Binding-site contacts:
Ligand atom C02 contacts residue HEM1 of chain 1.C at 3.7 Å.
Ligand atom C03 contacts residue HEM1 of chain 1.C at 3.2 Å.
Ligand atom C03 contacts residue PRO269 of chain 1.A at 4.0 Å (hydrophobic).
Ligand atom C17 contacts residue ARG185 of chain 1.A at 3.6 Å.
Ligand atom C13 contacts residue GLN182 of chain 1.A at 3.8 Å.
Ligand atom C08 contacts residue HEM1 of chain 1.C at 3.8 Å.
Ligand atom C06 contacts residue PRO269 of chain 1.A at 4.0 Å (hydrophobic).
Ligand atom C07 contacts residue HEM1 of chain 1.C at 3.5 Å.
Ligand atom N11 contacts residue TYR292 of chain 1.A at 3.5 Å (h-bond).
Ligand atom C06 contacts residue GLU296 of chain 1.A at 3.4 Å.
Ligand atom N01 contacts residue GLU296 of chain 1.A at 2.6 Å (salt-bridge).
Ligand atom N11 contacts residue TYR266 of chain 1.A at 2.8 Å (h-bond).
Ligand atom C17 contacts residue GLN182 of chain 1.A at 3.9 Å.
Ligand atom C09 contacts residue PRO269 of chain 1.A at 4.0 Å (hydrophobic).
Ligand atom C08 contacts residue GLU296 of chain 1.A at 3.4 Å.
Ligand atom C05 contacts residue VAL271 of chain 1.A at 3.6 Å (hydrophobic).
Ligand atom N02 contacts residue TYR292 of chain 1.A at 3.8 Å.
Ligand atom C15 contacts residue ARG185 of chain 1.A at 4.0 Å.
Ligand atom C02 contacts residue TRP291 of chain 1.A at 3.9 Å (hydrophobic).
Ligand atom N02 contacts residue TRP291 of chain 1.A at 2.9 Å (h-bond).
Ligand atom C07 contacts residue PHE288 of chain 1.A at 3.7 Å (hydrophobic).
Ligand atom C14 contacts residue GLN182 of chain 1.A at 4.0 Å.
Ligand atom C04 contacts residue HEM1 of chain 1.C at 4.0 Å.
Ligand atom N02 contacts residue GLU296 of chain 1.A at 2.7 Å (salt-bridge).
Ligand atom C12 contacts residue GLN182 of chain 1.A at 3.6 Å.
Ligand atom C16 contacts residue GLN182 of chain 1.A at 3.8 Å.
Ligand atom C12 contacts residue TYR292 of chain 1.A at 3.5 Å (hydrophobic).
Ligand atom C07 contacts residue GLY290 of chain 1.A at 3.8 Å.
Ligand atom N02 contacts residue HEM1 of chain 1.C at 3.3 Å.
Ligand atom C16 contacts residue TYR266 of chain 1.A at 3.4 Å (hydrophobic).
Ligand atom C02 contacts residue PRO269 of chain 1.A at 3.9 Å (hydrophobic).
Ligand atom C02 contacts residue GLU296 of chain 1.A at 3.5 Å.
Ligand atom N11 contacts residue GLN182 of chain 1.A at 3.6 Å.
Ligand atom C12 contacts residue TYR266 of chain 1.A at 3.8 Å (hydrophobic).
Ligand atom C16 contacts residue ARG185 of chain 1.A at 3.5 Å.
Ligand atom N11 contacts residue ARG185 of chain 1.A at 3.6 Å.
Ligand atom C18 contacts residue GLN182 of chain 1.A at 3.8 Å.
Ligand atom N01 contacts residue PRO269 of chain 1.A at 3.8 Å.
Ligand atom C09 contacts residue VAL271 of chain 1.A at 4.0 Å (hydrophobic).
Ligand atom C15 contacts residue GLN182 of chain 1.A at 3.8 Å.

Sequence of chain 1.A:
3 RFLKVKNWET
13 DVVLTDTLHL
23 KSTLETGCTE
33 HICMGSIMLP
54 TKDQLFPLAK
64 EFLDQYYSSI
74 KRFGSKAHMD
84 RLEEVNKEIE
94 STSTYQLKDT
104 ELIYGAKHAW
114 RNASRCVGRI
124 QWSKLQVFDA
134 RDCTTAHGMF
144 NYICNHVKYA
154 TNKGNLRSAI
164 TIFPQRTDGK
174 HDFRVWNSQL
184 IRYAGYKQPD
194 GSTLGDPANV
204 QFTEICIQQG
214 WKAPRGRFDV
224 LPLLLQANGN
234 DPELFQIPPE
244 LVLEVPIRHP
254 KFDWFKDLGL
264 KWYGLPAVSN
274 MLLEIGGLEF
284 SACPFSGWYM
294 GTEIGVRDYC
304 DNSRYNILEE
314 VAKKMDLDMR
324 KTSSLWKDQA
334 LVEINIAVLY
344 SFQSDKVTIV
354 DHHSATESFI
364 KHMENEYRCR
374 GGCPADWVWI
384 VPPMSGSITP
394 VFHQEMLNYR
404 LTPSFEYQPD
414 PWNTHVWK

This small molecule binds to this protein.
Small molecule (SMILES): Cc1cc(N)nc(CCc2cncc(CCCN(C)C)c2)c1